Sequence of chain 1.A:
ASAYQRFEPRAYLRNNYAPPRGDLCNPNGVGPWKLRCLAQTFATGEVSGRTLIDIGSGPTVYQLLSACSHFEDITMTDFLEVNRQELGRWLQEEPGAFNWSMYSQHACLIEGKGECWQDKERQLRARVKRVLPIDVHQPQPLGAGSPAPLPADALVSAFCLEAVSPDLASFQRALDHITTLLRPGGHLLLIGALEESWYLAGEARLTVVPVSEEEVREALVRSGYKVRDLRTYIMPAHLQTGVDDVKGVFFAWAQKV

Binding-site contacts:
Ligand atom OAB contacts residue ARG44 of chain 1.A at 4.1 Å.
Ligand atom CAF contacts residue ARG44 of chain 1.A at 3.4 Å.
Ligand atom CAI contacts residue PHE182 of chain 1.A at 4.1 Å (hydrophobic).
Ligand atom OAC contacts residue PHE182 of chain 1.A at 3.5 Å.
Ligand atom CAJ contacts residue LYS57 of chain 1.A at 4.0 Å.
Ligand atom CAL contacts residue ASP267 of chain 1.A at 4.1 Å.
Ligand atom CAE contacts residue ASN39 of chain 1.A at 4.2 Å.
Ligand atom CAF contacts residue GLU219 of chain 1.A at 4.2 Å.
Ligand atom CAI contacts residue ASN39 of chain 1.A at 4.1 Å.
Ligand atom CAH contacts residue GLU219 of chain 1.A at 3.9 Å.
Ligand atom OAD contacts residue TYR222 of chain 1.A at 3.4 Å.
Ligand atom CAK contacts residue ASP267 of chain 1.A at 4.1 Å.
Ligand atom OAD contacts residue ASP267 of chain 1.A at 3.3 Å (salt-bridge).
Ligand atom CAH contacts residue TYR35 of chain 1.A at 4.2 Å (hydrophobic).
Ligand atom CAK contacts residue GLU219 of chain 1.A at 4.2 Å.
Ligand atom CAG contacts residue TYR35 of chain 1.A at 4.1 Å (hydrophobic).
Ligand atom CAL contacts residue GLU219 of chain 1.A at 3.1 Å.
Ligand atom CAE contacts residue ARG44 of chain 1.A at 3.2 Å.
Ligand atom NAA contacts residue GLU219 of chain 1.A at 3.3 Å (salt-bridge).
Ligand atom CAI contacts residue ARG44 of chain 1.A at 3.9 Å.
Ligand atom CAH contacts residue PHE182 of chain 1.A at 3.5 Å (hydrophobic).
Ligand atom OAC contacts residue LYS57 of chain 1.A at 3.1 Å (salt-bridge).
Ligand atom CAF contacts residue VAL269 of chain 1.A at 4.0 Å (hydrophobic).
Ligand atom CAK contacts residue PHE182 of chain 1.A at 4.0 Å (hydrophobic).
Ligand atom CAJ contacts residue ASN39 of chain 1.A at 4.0 Å.
Ligand atom OAB contacts residue LYS57 of chain 1.A at 3.5 Å (salt-bridge).
Ligand atom NAA contacts residue TYR222 of chain 1.A at 3.3 Å.
Ligand atom CAG contacts residue ASN39 of chain 1.A at 4.0 Å.
Ligand atom OAC contacts residue ASN39 of chain 1.A at 3.9 Å.
Ligand atom CAJ contacts residue TYR40 of chain 1.A at 4.0 Å (hydrophobic).
Ligand atom OAB contacts residue VAL53 of chain 1.A at 3.7 Å.
Ligand atom CAI contacts residue LYS57 of chain 1.A at 4.2 Å.
Ligand atom CAG contacts residue PHE182 of chain 1.A at 3.9 Å (hydrophobic).
Ligand atom OAD contacts residue GLU219 of chain 1.A at 3.0 Å (salt-bridge).
Ligand atom OAC contacts residue TYR40 of chain 1.A at 2.7 Å (h-bond).
Ligand atom CAJ contacts residue PHE182 of chain 1.A at 3.7 Å (hydrophobic).
Ligand atom CAF contacts residue ASN39 of chain 1.A at 4.2 Å.
Ligand atom CAE contacts residue MET258 of chain 1.A at 4.2 Å (hydrophobic).
Ligand atom CAK contacts residue ASN39 of chain 1.A at 4.0 Å.
Ligand atom CAF contacts residue ASP267 of chain 1.A at 3.6 Å.

The small molecule below binds the protein below.
Small molecule (SMILES): NC[C@H](O)c1ccc(O)c(O)c1